Binding-site contacts:
Ligand atom C5 contacts residue ASN109 of chain 1.B at 3.8 Å.
Ligand atom C8 contacts residue TRP107 of chain 1.B at 3.9 Å (hydrophobic).
Ligand atom C3 contacts residue ASN109 of chain 1.B at 3.9 Å.
Ligand atom C2 contacts residue ASN109 of chain 1.B at 2.5 Å.
Ligand atom O7 contacts residue LYS106 of chain 1.B at 3.5 Å.
Ligand atom C8 contacts residue ASN109 of chain 1.B at 4.1 Å.
Ligand atom O7 contacts residue ASN109 of chain 1.B at 4.2 Å.
Ligand atom N2 contacts residue ASN109 of chain 1.B at 2.9 Å (h-bond).
Ligand atom O5 contacts residue ASN109 of chain 1.B at 2.5 Å (h-bond).
Ligand atom C7 contacts residue ASN109 of chain 1.B at 3.8 Å.
Ligand atom C7 contacts residue LYS106 of chain 1.B at 3.8 Å.
Ligand atom C8 contacts residue LYS106 of chain 1.B at 3.8 Å.
Ligand atom C1 contacts residue ASN109 of chain 1.B at 1.5 Å.
Ligand atom C4 contacts residue ASN109 of chain 1.B at 4.4 Å.
Ligand atom C8 contacts residue ASN108 of chain 1.B at 3.6 Å.

Sequence of chain 1.B:
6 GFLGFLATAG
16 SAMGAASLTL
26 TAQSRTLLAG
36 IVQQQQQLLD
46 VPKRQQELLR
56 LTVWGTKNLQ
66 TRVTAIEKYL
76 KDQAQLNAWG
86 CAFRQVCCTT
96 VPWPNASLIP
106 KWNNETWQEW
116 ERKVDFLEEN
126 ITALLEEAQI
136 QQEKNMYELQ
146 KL

A small-molecule ligand and the protein it binds are described below.
Small molecule (SMILES): CC(=O)N[C@@H]1[C@@H](O)[C@H](O)[C@@H](CO)O[C@H]1O